This small molecule binds to this protein.
Small molecule (SMILES): CC(C)C[C@H](NC(=O)[C@H](CC1=CN=C2C=CC=CC12)NC(=O)[C@H](C)NC(=O)[C@H](C)N)C(=O)N[C@@H](Cc1ccccc1)C(=O)N[C@@H](CCC(=O)O)C(=O)N[C@@H](C)C=O

Sequence of chain 8.A:
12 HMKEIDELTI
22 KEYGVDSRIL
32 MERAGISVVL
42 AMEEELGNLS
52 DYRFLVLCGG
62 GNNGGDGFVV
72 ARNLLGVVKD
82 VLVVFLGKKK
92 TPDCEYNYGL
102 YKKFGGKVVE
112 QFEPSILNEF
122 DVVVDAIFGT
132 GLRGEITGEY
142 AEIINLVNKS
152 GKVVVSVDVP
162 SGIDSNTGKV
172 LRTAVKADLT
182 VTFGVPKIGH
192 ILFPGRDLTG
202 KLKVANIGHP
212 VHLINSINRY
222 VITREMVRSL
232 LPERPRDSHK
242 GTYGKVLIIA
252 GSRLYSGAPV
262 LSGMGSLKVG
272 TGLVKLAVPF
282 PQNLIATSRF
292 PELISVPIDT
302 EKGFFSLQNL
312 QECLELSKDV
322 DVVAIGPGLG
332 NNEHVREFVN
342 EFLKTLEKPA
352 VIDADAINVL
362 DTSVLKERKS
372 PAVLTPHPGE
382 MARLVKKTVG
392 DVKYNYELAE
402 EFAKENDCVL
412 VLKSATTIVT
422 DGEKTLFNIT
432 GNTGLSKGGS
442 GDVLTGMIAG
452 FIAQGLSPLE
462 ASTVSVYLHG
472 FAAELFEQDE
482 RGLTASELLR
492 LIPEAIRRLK

Binding-site contacts:
Ligand atom NE1 contacts residue ASN207 of chain 4.A at 3.6 Å (h-bond).
Ligand atom CH2 contacts residue ARG34 of chain 4.A at 3.6 Å.
Ligand atom CE1 contacts residue SER38 of chain 4.A at 3.9 Å.
Ligand atom CE2 contacts residue ASN207 of chain 4.A at 3.5 Å.
Ligand atom CD1 contacts residue ASN207 of chain 4.A at 3.5 Å.
Ligand atom CD1 contacts residue ASN74 of chain 8.A at 3.7 Å.
Ligand atom N contacts residue VAL205 of chain 4.A at 2.9 Å (h-bond).
Ligand atom NE1 contacts residue VAL40 of chain 8.A at 3.9 Å.
Ligand atom N contacts residue ASN49 of chain 8.A at 3.3 Å (h-bond).
Ligand atom CD2 contacts residue LEU41 of chain 4.A at 3.5 Å (hydrophobic).
Ligand atom CB contacts residue GLU44 of chain 8.A at 3.0 Å.
Ligand atom CE1 contacts residue ALA42 of chain 4.A at 3.8 Å (hydrophobic).
Ligand atom C contacts residue VAL205 of chain 4.A at 3.5 Å (hydrophobic).
Ligand atom CZ contacts residue ALA42 of chain 4.A at 3.6 Å (hydrophobic).
Ligand atom N contacts residue GLU44 of chain 8.A at 3.1 Å (salt-bridge).
Ligand atom O contacts residue ALA206 of chain 4.A at 3.2 Å.
Ligand atom CE2 contacts residue VAL40 of chain 8.A at 3.7 Å (hydrophobic).
Ligand atom CH2 contacts residue ILE37 of chain 8.A at 3.8 Å (hydrophobic).
Ligand atom CD2 contacts residue GLU45 of chain 4.A at 3.6 Å.
Ligand atom CZ contacts residue SER38 of chain 4.A at 3.5 Å.
Ligand atom CE1 contacts residue ALA206 of chain 4.A at 3.9 Å (hydrophobic).
Ligand atom CA contacts residue VAL205 of chain 4.A at 3.2 Å (hydrophobic).
Ligand atom CD2 contacts residue VAL40 of chain 8.A at 3.6 Å (hydrophobic).
Ligand atom CA contacts residue GLU44 of chain 8.A at 3.6 Å.
Ligand atom N contacts residue GLU44 of chain 8.A at 3.7 Å.
Ligand atom CZ2 contacts residue ARG34 of chain 4.A at 3.7 Å.
Ligand atom O contacts residue LYS204 of chain 4.A at 3.8 Å.
Ligand atom CZ2 contacts residue ASN207 of chain 4.A at 3.8 Å.
Ligand atom O contacts residue ASN207 of chain 4.A at 2.8 Å (h-bond).
Ligand atom CG contacts residue VAL40 of chain 8.A at 3.8 Å (hydrophobic).
Ligand atom CZ2 contacts residue ASN74 of chain 8.A at 3.6 Å.
Ligand atom CE2 contacts residue GLU45 of chain 4.A at 3.7 Å.
Ligand atom C contacts residue LEU203 of chain 4.A at 3.4 Å (hydrophobic).
Ligand atom CE3 contacts residue LEU41 of chain 8.A at 3.8 Å (hydrophobic).
Ligand atom O contacts residue ASN207 of chain 4.A at 3.1 Å (h-bond).
Ligand atom O contacts residue VAL205 of chain 4.A at 3.0 Å (h-bond).
Ligand atom CD1 contacts residue VAL205 of chain 4.A at 3.9 Å (hydrophobic).
Ligand atom O contacts residue VAL205 of chain 4.A at 3.5 Å (h-bond).
Ligand atom NE1 contacts residue ASN74 of chain 8.A at 2.9 Å (h-bond).
Ligand atom CD1 contacts residue SER38 of chain 4.A at 3.6 Å.

Sequence of chain 4.A:
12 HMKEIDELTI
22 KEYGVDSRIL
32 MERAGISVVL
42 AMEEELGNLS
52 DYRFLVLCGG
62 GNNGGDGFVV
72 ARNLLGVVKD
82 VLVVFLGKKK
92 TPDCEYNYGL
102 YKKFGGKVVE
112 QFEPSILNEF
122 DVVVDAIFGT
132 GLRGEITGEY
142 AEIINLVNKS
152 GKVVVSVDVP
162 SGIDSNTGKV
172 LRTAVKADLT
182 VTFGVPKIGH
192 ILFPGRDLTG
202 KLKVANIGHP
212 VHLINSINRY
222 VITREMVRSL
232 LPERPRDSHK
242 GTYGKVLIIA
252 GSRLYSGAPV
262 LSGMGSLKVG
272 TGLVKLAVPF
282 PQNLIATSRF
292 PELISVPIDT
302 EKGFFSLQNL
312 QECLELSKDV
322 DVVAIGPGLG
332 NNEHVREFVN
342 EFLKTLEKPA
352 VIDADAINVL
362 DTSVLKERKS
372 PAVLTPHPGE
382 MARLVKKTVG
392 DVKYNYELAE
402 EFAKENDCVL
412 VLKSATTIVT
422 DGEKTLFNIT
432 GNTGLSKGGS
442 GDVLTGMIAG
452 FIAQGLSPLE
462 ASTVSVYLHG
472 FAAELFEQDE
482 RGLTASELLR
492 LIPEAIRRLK